Sequence of chain 1.M:
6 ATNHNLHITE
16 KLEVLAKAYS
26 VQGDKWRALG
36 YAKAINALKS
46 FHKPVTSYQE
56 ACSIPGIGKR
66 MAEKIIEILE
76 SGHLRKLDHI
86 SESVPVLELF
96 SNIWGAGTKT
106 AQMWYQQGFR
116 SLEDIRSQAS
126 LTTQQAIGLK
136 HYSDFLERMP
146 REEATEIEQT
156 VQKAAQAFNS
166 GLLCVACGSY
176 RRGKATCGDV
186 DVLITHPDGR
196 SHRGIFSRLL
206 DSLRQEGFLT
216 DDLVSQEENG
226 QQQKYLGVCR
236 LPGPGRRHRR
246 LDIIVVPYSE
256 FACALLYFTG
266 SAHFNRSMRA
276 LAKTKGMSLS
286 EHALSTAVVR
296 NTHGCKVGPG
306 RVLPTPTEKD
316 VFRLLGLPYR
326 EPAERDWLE

The protein below binds the small molecule below.
Small molecule (SMILES): Nc1ccn([C@H]2C[C@H](O[P](=O)(O)OC[C@H]3O[C@@H](n4cnc5c(=O)nc(N)[nH]c54)C[C@@H]3O)[C@@H](CO[P](=O)(O)O[C@H]3C[C@H](n4ccc(N)nc4=O)O[C@@H]3CO[P](=O)(O)O[C@H]3C[C@H](n4cnc5c(=O)nc(N)[nH]c54)O[C@@H]3COP(=O)(O)O)O2)c(=O)n1

Binding-site contacts:
Ligand atom OP1 contacts residue TYR36 of chain 1.M at 2.4 Å (h-bond).
Ligand atom O4' contacts residue TYR36 of chain 1.M at 3.4 Å.
Ligand atom OP1 contacts residue ARG65 of chain 1.M at 3.5 Å (salt-bridge).
Ligand atom P contacts residue ARG32 of chain 1.M at 3.6 Å.
Ligand atom C4' contacts residue TYR36 of chain 1.M at 3.7 Å (hydrophobic).
Ligand atom OP3 contacts residue TYR36 of chain 1.M at 3.6 Å.
Ligand atom O3' contacts residue MET66 of chain 1.M at 3.7 Å.
Ligand atom O6 contacts residue TRP31 of chain 1.M at 3.6 Å.
Ligand atom OP1 contacts residue ILE59 of chain 1.M at 3.7 Å.
Ligand atom C1' contacts residue ARG32 of chain 1.M at 3.7 Å.
Ligand atom OP1 contacts residue MET66 of chain 1.M at 2.9 Å (h-bond).
Ligand atom N3 contacts residue GLY35 of chain 1.M at 3.5 Å.
Ligand atom OP2 contacts residue ARG65 of chain 1.M at 3.0 Å.
Ligand atom N9 contacts residue ARG32 of chain 1.M at 3.6 Å.
Ligand atom P contacts residue TYR36 of chain 1.M at 3.3 Å.
Ligand atom OP2 contacts residue ARG32 of chain 1.M at 3.0 Å (salt-bridge).
Ligand atom OP1 contacts residue LYS69 of chain 1.M at 3.7 Å.
Ligand atom OP1 contacts residue CA1 of chain 1.SA at 2.4 Å.
Ligand atom O5' contacts residue TYR36 of chain 1.M at 3.1 Å (h-bond).
Ligand atom O3' contacts residue ILE62 of chain 1.M at 3.6 Å.
Ligand atom OP1 contacts residue PRO60 of chain 1.M at 3.5 Å.
Ligand atom O3' contacts residue GLY61 of chain 1.M at 3.3 Å.
Ligand atom C4 contacts residue TRP31 of chain 1.M at 3.6 Å (hydrophobic).
Ligand atom C4' contacts residue GLY61 of chain 1.M at 3.1 Å.
Ligand atom OP3 contacts residue LYS69 of chain 1.M at 2.6 Å (salt-bridge).
Ligand atom N3 contacts residue TRP31 of chain 1.M at 3.4 Å (h-bond).
Ligand atom P contacts residue ARG65 of chain 1.M at 3.7 Å.
Ligand atom OP1 contacts residue ILE62 of chain 1.M at 3.5 Å (h-bond).
Ligand atom OP1 contacts residue TYR24 of chain 1.M at 2.7 Å (h-bond).
Ligand atom OP1 contacts residue GLY61 of chain 1.M at 3.0 Å (h-bond).
Ligand atom P contacts residue CA1 of chain 1.SA at 3.6 Å.
Ligand atom OP3 contacts residue ARG65 of chain 1.M at 2.9 Å (salt-bridge).
Ligand atom C8 contacts residue ARG32 of chain 1.M at 3.6 Å.
Ligand atom O5' contacts residue ARG32 of chain 1.M at 3.3 Å (salt-bridge).
Ligand atom OP2 contacts residue GLY63 of chain 1.M at 3.6 Å.
Ligand atom C2 contacts residue TRP31 of chain 1.M at 3.5 Å (hydrophobic).
Ligand atom OP1 contacts residue GLY63 of chain 1.M at 3.0 Å (h-bond).
Ligand atom C5' contacts residue GLY61 of chain 1.M at 3.2 Å.
Ligand atom OP1 contacts residue LYS81 of chain 1.M at 3.1 Å (salt-bridge).
Ligand atom OP2 contacts residue ARG65 of chain 1.M at 3.4 Å (salt-bridge).